Binding-site contacts:
Ligand atom C02 contacts residue TYR814 of chain 1.A at 3.3 Å (hydrophobic).
Ligand atom C03 contacts residue ASP813 of chain 1.A at 3.6 Å.
Ligand atom N07 contacts residue PHE803 of chain 1.A at 3.7 Å.
Ligand atom C08 contacts residue ASP804 of chain 1.A at 3.5 Å.
Ligand atom C08 contacts residue ASP813 of chain 1.A at 3.4 Å.
Ligand atom C24 contacts residue PRO818 of chain 1.A at 3.4 Å (hydrophobic).
Ligand atom O09 contacts residue LYS740 of chain 1.A at 2.5 Å (salt-bridge).
Ligand atom N07 contacts residue GLU559 of chain 1.A at 2.6 Å (salt-bridge).
Ligand atom C01 contacts residue ASP813 of chain 1.A at 1.9 Å.
Ligand atom C03 contacts residue GLU559 of chain 1.A at 3.6 Å.
Ligand atom C24 contacts residue GLY816 of chain 1.A at 3.8 Å.
Ligand atom O03 contacts residue TYR577 of chain 1.A at 3.5 Å.
Ligand atom O10 contacts residue LYS817 of chain 1.A at 3.8 Å.
Ligand atom N07 contacts residue ASP813 of chain 1.A at 3.8 Å.
Ligand atom O04 contacts residue PHE580 of chain 1.A at 3.1 Å.
Ligand atom N07 contacts residue TYR814 of chain 1.A at 3.2 Å (h-bond).
Ligand atom O07 contacts residue GLY816 of chain 1.A at 3.7 Å.
Ligand atom O06 contacts residue GLY816 of chain 1.A at 3.2 Å.
Ligand atom C10 contacts residue TYR577 of chain 1.A at 3.5 Å (hydrophobic).
Ligand atom N03 contacts residue ASP813 of chain 1.A at 3.0 Å (salt-bridge).
Ligand atom N04 contacts residue ASP804 of chain 1.A at 2.6 Å (salt-bridge).
Ligand atom N05 contacts residue ASP804 of chain 1.A at 2.4 Å (salt-bridge).
Ligand atom C24 contacts residue LYS817 of chain 1.A at 3.8 Å.
Ligand atom C35 contacts residue LYS740 of chain 1.A at 3.3 Å.
Ligand atom N01 contacts residue ASP813 of chain 1.A at 2.6 Å (salt-bridge).
Ligand atom O06 contacts residue PRO818 of chain 1.A at 3.2 Å.
Ligand atom N06 contacts residue TYR577 of chain 1.A at 3.7 Å.
Ligand atom C07 contacts residue ASP813 of chain 1.A at 3.3 Å.
Ligand atom N05 contacts residue PHE803 of chain 1.A at 3.4 Å.
Ligand atom C06 contacts residue ASP813 of chain 1.A at 3.5 Å.
Ligand atom O07 contacts residue PRO818 of chain 1.A at 3.0 Å.
Ligand atom C32 contacts residue LYS817 of chain 1.A at 3.5 Å.
Ligand atom N05 contacts residue GLN806 of chain 1.A at 3.3 Å.
Ligand atom C02 contacts residue ASP813 of chain 1.A at 1.4 Å.
Ligand atom N02 contacts residue GLU559 of chain 1.A at 3.2 Å (salt-bridge).
Ligand atom N05 contacts residue ASP813 of chain 1.A at 2.8 Å (salt-bridge).
Ligand atom C37 contacts residue LYS740 of chain 1.A at 3.4 Å.
Ligand atom C01 contacts residue GLU812 of chain 1.A at 3.6 Å.
Ligand atom O08 contacts residue PRO818 of chain 1.A at 3.8 Å.
Ligand atom O06 contacts residue LYS817 of chain 1.A at 2.8 Å (salt-bridge).

A protein and the small-molecule ligand that binds it are described below.
Small molecule (SMILES): NC1=N[C@@]23[C@@H](N1)[C@H](COC(=O)NCCCCCCNC(=O)c1ccc(C(=O)O)c(-c4c5ccc(=O)cc-5oc5cc(O)ccc45)c1)N=C(N)N2CCC3(O)O

Sequence of chain 1.A:
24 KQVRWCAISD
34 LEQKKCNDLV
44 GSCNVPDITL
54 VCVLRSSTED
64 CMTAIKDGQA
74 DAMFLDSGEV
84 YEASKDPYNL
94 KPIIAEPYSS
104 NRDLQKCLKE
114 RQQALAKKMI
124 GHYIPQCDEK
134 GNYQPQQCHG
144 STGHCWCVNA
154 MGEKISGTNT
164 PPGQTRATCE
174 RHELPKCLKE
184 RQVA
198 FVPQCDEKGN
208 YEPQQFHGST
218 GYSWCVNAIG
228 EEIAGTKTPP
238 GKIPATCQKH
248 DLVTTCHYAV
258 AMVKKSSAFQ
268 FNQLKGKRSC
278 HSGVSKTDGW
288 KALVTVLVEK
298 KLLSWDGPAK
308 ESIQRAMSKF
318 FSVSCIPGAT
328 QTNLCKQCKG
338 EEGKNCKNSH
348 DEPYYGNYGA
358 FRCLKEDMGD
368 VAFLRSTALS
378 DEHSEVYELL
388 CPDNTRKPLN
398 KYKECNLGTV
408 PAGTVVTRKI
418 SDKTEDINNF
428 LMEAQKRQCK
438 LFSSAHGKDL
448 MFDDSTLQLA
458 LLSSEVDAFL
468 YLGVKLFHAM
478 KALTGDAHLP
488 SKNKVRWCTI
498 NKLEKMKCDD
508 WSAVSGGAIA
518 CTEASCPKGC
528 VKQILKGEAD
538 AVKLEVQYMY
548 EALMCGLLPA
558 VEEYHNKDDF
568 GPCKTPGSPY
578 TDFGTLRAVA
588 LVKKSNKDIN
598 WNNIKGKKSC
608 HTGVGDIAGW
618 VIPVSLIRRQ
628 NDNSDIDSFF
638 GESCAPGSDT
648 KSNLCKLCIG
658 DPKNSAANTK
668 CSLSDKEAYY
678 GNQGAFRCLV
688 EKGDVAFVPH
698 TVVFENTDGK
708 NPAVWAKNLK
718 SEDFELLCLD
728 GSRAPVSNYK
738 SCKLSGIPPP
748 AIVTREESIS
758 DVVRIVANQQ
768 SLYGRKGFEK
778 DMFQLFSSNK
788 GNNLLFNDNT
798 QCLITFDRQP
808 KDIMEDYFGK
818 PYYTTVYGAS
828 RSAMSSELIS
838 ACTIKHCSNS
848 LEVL